Binding-site contacts:
Ligand atom C1 contacts residue ASP253 of chain 1.A at 3.8 Å.
Ligand atom O6 contacts residue GLY257 of chain 1.A at 3.6 Å.
Ligand atom C3 contacts residue ASP254 of chain 1.A at 4.1 Å.
Ligand atom C6 contacts residue GLN256 of chain 1.A at 3.9 Å.
Ligand atom O3 contacts residue ASP253 of chain 1.A at 3.8 Å.
Ligand atom C7 contacts residue ASP254 of chain 1.A at 3.8 Å.
Ligand atom C5 contacts residue GLY257 of chain 1.A at 4.2 Å.
Ligand atom C8 contacts residue GLN256 of chain 1.A at 3.8 Å.
Ligand atom O5 contacts residue ASP253 of chain 1.A at 3.1 Å (salt-bridge).
Ligand atom C7 contacts residue ASN227 of chain 1.A at 3.5 Å.
Ligand atom O6 contacts residue ASP253 of chain 1.A at 2.7 Å (salt-bridge).
Ligand atom N2 contacts residue ASN227 of chain 1.A at 2.9 Å (h-bond).
Ligand atom C3 contacts residue ASP253 of chain 1.A at 4.0 Å.
Ligand atom C5 contacts residue ASP253 of chain 1.A at 3.8 Å.
Ligand atom C2 contacts residue ASP253 of chain 1.A at 3.4 Å.
Ligand atom C8 contacts residue GLY226 of chain 1.A at 3.8 Å.
Ligand atom C1 contacts residue ASN227 of chain 1.A at 1.4 Å.
Ligand atom O7 contacts residue GLN256 of chain 1.A at 3.8 Å.
Ligand atom C6 contacts residue ASP253 of chain 1.A at 3.4 Å.
Ligand atom O5 contacts residue GLY257 of chain 1.A at 3.9 Å.
Ligand atom C8 contacts residue GLY265 of chain 1.A at 4.2 Å.
Ligand atom O6 contacts residue GLN263 of chain 1.A at 3.1 Å (h-bond).
Ligand atom O7 contacts residue PHE252 of chain 1.A at 3.8 Å.
Ligand atom C6 contacts residue GLN263 of chain 1.A at 4.1 Å.
Ligand atom C8 contacts residue ASP254 of chain 1.A at 3.6 Å.
Ligand atom C2 contacts residue ASP254 of chain 1.A at 4.0 Å.
Ligand atom O7 contacts residue ASP253 of chain 1.A at 3.7 Å.
Ligand atom O7 contacts residue ASN227 of chain 1.A at 3.8 Å.
Ligand atom C3 contacts residue ASN227 of chain 1.A at 3.8 Å.
Ligand atom O4 contacts residue ASP253 of chain 1.A at 3.6 Å.
Ligand atom C1 contacts residue ASP254 of chain 1.A at 4.2 Å.
Ligand atom C4 contacts residue ASP253 of chain 1.A at 3.9 Å.
Ligand atom C4 contacts residue ASN227 of chain 1.A at 4.3 Å.
Ligand atom O6 contacts residue GLN256 of chain 1.A at 3.3 Å (h-bond).
Ligand atom C2 contacts residue ASN227 of chain 1.A at 2.5 Å.
Ligand atom C7 contacts residue GLY226 of chain 1.A at 3.9 Å.
Ligand atom N2 contacts residue ASP254 of chain 1.A at 3.1 Å (salt-bridge).
Ligand atom O7 contacts residue GLY226 of chain 1.A at 4.1 Å.
Ligand atom O5 contacts residue ASN227 of chain 1.A at 2.4 Å (h-bond).
Ligand atom C5 contacts residue ASN227 of chain 1.A at 3.7 Å.

Sequence of chain 1.A:
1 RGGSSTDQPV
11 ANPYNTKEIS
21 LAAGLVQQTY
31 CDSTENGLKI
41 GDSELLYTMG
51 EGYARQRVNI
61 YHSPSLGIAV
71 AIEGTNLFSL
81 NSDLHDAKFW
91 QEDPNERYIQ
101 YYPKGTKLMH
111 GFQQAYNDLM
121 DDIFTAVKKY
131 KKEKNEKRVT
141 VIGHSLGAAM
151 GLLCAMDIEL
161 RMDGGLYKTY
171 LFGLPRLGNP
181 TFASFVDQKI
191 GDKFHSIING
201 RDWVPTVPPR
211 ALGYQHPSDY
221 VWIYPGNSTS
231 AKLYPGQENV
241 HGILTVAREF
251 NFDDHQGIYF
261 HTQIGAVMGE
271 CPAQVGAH

This protein binds this small molecule.
Small molecule (SMILES): CC(=O)N[C@H]1[C@H](O[C@H]2[C@H](O)[C@@H](NC(C)=O)CO[C@@H]2CO)O[C@H](CO)[C@@H](O)[C@@H]1O